A small-molecule ligand and the protein it binds are described below.
Small molecule (SMILES): Cc1cc(C)cc(S(=O)(=O)c2cccc(N)c2C#N)c1

Sequence of chain 1.B:
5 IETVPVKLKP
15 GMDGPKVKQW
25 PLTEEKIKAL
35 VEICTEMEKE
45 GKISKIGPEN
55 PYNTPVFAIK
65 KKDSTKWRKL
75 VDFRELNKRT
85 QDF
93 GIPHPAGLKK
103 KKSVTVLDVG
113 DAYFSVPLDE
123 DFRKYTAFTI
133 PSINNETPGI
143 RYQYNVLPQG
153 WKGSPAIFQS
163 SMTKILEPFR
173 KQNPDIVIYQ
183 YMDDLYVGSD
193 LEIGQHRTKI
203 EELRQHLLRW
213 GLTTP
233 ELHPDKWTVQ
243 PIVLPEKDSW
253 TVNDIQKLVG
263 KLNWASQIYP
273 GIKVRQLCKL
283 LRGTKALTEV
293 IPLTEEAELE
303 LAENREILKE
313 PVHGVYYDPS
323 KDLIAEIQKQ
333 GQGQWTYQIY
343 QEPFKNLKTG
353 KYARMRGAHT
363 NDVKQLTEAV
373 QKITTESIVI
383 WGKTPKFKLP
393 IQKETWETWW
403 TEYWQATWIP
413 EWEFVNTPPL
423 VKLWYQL

Binding-site contacts:
Ligand atom O2 contacts residue GLY190 of chain 1.A at 3.3 Å (h-bond).
Ligand atom N1 contacts residue LYS102 of chain 1.A at 3.8 Å.
Ligand atom C6 contacts residue VAL106 of chain 1.A at 4.0 Å (hydrophobic).
Ligand atom N1 contacts residue TYR318 of chain 1.A at 3.2 Å.
Ligand atom C8 contacts residue TYR188 of chain 1.A at 3.6 Å (hydrophobic).
Ligand atom C4 contacts residue VAL106 of chain 1.A at 3.6 Å (hydrophobic).
Ligand atom C13 contacts residue LYS101 of chain 1.A at 3.8 Å.
Ligand atom C14 contacts residue TRP229 of chain 1.A at 3.7 Å (hydrophobic).
Ligand atom N1 contacts residue LYS103 of chain 1.A at 4.0 Å.
Ligand atom C2 contacts residue TYR318 of chain 1.A at 4.0 Å (hydrophobic).
Ligand atom N1 contacts residue LYS101 of chain 1.A at 3.1 Å (salt-bridge).
Ligand atom C15 contacts residue TYR181 of chain 1.A at 3.6 Å (hydrophobic).
Ligand atom C12 contacts residue TYR181 of chain 1.A at 4.0 Å (hydrophobic).
Ligand atom N2 contacts residue LYS101 of chain 1.A at 3.5 Å (salt-bridge).
Ligand atom N2 contacts residue LYS103 of chain 1.A at 3.2 Å.
Ligand atom C6 contacts residue LEU234 of chain 1.A at 4.0 Å (hydrophobic).
Ligand atom O1 contacts residue TYR188 of chain 1.A at 3.2 Å.
Ligand atom C10 contacts residue LEU100 of chain 1.A at 3.9 Å (hydrophobic).
Ligand atom C14 contacts residue TYR181 of chain 1.A at 3.8 Å (hydrophobic).
Ligand atom S contacts residue VAL106 of chain 1.A at 3.7 Å.
Ligand atom C6 contacts residue HIS235 of chain 1.A at 3.8 Å.
Ligand atom C1 contacts residue HIS235 of chain 1.A at 3.1 Å.
Ligand atom C13 contacts residue LYS103 of chain 1.A at 3.6 Å.
Ligand atom O1 contacts residue VAL189 of chain 1.A at 3.8 Å.
Ligand atom C7 contacts residue TYR188 of chain 1.A at 3.8 Å (hydrophobic).
Ligand atom C15 contacts residue GLU138 of chain 1.B at 3.8 Å.
Ligand atom O2 contacts residue VAL179 of chain 1.A at 4.0 Å.
Ligand atom C15 contacts residue LEU100 of chain 1.A at 3.8 Å (hydrophobic).
Ligand atom C3 contacts residue LEU100 of chain 1.A at 4.0 Å (hydrophobic).
Ligand atom C1 contacts residue PRO236 of chain 1.A at 4.1 Å (hydrophobic).
Ligand atom C3 contacts residue LYS103 of chain 1.A at 4.0 Å.
Ligand atom O1 contacts residue VAL106 of chain 1.A at 3.0 Å.
Ligand atom C11 contacts residue TYR181 of chain 1.A at 3.5 Å (hydrophobic).
Ligand atom C1 contacts residue TYR318 of chain 1.A at 3.2 Å (hydrophobic).
Ligand atom C5 contacts residue VAL106 of chain 1.A at 3.2 Å (hydrophobic).
Ligand atom C12 contacts residue VAL179 of chain 1.A at 4.0 Å (hydrophobic).
Ligand atom C11 contacts residue LEU100 of chain 1.A at 3.7 Å (hydrophobic).
Ligand atom C9 contacts residue TYR181 of chain 1.A at 3.6 Å (hydrophobic).
Ligand atom O2 contacts residue VAL189 of chain 1.A at 3.7 Å.
Ligand atom C10 contacts residue TYR181 of chain 1.A at 3.1 Å (hydrophobic).

Sequence of chain 1.A:
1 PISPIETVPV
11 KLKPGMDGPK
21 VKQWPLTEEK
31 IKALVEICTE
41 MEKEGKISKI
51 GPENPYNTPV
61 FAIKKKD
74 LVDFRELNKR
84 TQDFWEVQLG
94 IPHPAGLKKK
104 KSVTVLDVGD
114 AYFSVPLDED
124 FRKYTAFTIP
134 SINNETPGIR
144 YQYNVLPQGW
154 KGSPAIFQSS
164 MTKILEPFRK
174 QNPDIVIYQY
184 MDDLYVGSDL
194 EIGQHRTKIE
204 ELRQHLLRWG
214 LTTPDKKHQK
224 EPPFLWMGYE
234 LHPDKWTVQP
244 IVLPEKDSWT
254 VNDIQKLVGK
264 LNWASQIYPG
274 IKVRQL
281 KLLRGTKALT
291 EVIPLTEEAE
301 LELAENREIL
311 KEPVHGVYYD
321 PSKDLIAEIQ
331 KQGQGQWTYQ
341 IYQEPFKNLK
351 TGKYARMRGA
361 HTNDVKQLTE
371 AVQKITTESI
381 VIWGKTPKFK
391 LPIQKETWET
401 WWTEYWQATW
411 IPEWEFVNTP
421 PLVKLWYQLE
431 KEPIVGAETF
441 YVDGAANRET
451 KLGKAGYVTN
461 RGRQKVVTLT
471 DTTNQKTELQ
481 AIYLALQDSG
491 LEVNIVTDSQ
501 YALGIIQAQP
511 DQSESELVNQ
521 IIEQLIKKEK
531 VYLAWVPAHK